Sequence of chain 1.D:
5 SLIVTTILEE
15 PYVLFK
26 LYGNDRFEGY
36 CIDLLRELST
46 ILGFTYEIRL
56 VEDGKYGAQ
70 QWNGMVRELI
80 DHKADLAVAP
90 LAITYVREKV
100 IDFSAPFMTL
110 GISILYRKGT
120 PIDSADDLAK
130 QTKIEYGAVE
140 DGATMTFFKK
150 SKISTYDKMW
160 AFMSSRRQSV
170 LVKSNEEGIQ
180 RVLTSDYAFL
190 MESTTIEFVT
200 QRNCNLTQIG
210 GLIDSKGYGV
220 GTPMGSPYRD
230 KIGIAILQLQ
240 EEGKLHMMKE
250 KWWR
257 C

This small molecule binds to this protein.
Small molecule (SMILES): N[C@@H](CCC(=O)O)C(=O)O

Binding-site contacts:
Ligand atom CD contacts residue KAI1 of chain 1.K at 0.3 Å.
Ligand atom CA contacts residue PRO89 of chain 1.D at 4.3 Å (hydrophobic).
Ligand atom O contacts residue ARG96 of chain 1.D at 2.8 Å (salt-bridge).
Ligand atom N contacts residue KAI1 of chain 1.K at 0.5 Å (h-bond).
Ligand atom C contacts residue KAI1 of chain 1.K at 0.3 Å.
Ligand atom OE1 contacts residue ALA142 of chain 1.D at 3.1 Å (h-bond).
Ligand atom OXT contacts residue ARG96 of chain 1.D at 2.7 Å (salt-bridge).
Ligand atom N contacts residue TYR61 of chain 1.D at 4.3 Å.
Ligand atom N contacts residue GLU191 of chain 1.D at 2.6 Å (salt-bridge).
Ligand atom CG contacts residue GLU191 of chain 1.D at 3.9 Å.
Ligand atom OXT contacts residue TYR61 of chain 1.D at 3.4 Å.
Ligand atom C contacts residue TYR61 of chain 1.D at 3.8 Å (hydrophobic).
Ligand atom CG contacts residue KAI1 of chain 1.K at 0.3 Å.
Ligand atom O contacts residue ALA142 of chain 1.D at 4.1 Å.
Ligand atom OE2 contacts residue THR143 of chain 1.D at 3.0 Å (h-bond).
Ligand atom O contacts residue KAI1 of chain 1.K at 0.3 Å (h-bond).
Ligand atom CA contacts residue ALA142 of chain 1.D at 4.1 Å (hydrophobic).
Ligand atom OXT contacts residue KAI1 of chain 1.K at 0.3 Å (h-bond).
Ligand atom O contacts residue ALA91 of chain 1.D at 2.8 Å (h-bond).
Ligand atom CD contacts residue THR143 of chain 1.D at 3.6 Å.
Ligand atom C contacts residue ALA142 of chain 1.D at 3.8 Å (hydrophobic).
Ligand atom C contacts residue ALA91 of chain 1.D at 4.0 Å (hydrophobic).
Ligand atom OE2 contacts residue KAI1 of chain 1.K at 0.5 Å (h-bond).
Ligand atom OE1 contacts residue GLY141 of chain 1.D at 3.5 Å.
Ligand atom O contacts residue PRO89 of chain 1.D at 3.7 Å.
Ligand atom OE1 contacts residue THR143 of chain 1.D at 3.1 Å (h-bond).
Ligand atom C contacts residue ARG96 of chain 1.D at 3.4 Å.
Ligand atom CB contacts residue KAI1 of chain 1.K at 0.3 Å.
Ligand atom O contacts residue LEU90 of chain 1.D at 3.7 Å.
Ligand atom OE2 contacts residue GLU191 of chain 1.D at 3.6 Å.
Ligand atom OE1 contacts residue KAI1 of chain 1.K at 0.3 Å (h-bond).
Ligand atom CD contacts residue GLU191 of chain 1.D at 4.1 Å.
Ligand atom OXT contacts residue GLY141 of chain 1.D at 3.9 Å.
Ligand atom C contacts residue PRO89 of chain 1.D at 4.2 Å (hydrophobic).
Ligand atom OXT contacts residue ALA142 of chain 1.D at 3.3 Å (h-bond).
Ligand atom N contacts residue TYR217 of chain 1.D at 4.2 Å.
Ligand atom N contacts residue PRO89 of chain 1.D at 3.1 Å (h-bond).
Ligand atom CA contacts residue GLU191 of chain 1.D at 3.5 Å.
Ligand atom O contacts residue TYR61 of chain 1.D at 3.8 Å.
Ligand atom CA contacts residue KAI1 of chain 1.K at 0.3 Å.